Sequence of chain 1.F:
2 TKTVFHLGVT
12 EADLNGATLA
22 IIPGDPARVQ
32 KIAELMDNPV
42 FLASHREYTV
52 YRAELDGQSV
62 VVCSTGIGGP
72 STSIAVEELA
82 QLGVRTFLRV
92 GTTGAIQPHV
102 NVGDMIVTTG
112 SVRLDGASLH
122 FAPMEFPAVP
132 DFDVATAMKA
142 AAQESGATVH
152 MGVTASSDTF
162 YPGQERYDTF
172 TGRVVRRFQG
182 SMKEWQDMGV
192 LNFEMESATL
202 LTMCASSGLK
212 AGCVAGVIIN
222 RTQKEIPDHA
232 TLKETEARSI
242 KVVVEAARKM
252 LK

The protein below binds the small molecule below.
Small molecule (SMILES): O=c1cc[nH]c(=O)[nH]1

Binding-site contacts:
Ligand atom C2 contacts residue GOL1 of chain 1.MA at 4.0 Å.
Ligand atom C4 contacts residue PHE161 of chain 1.F at 3.9 Å (hydrophobic).
Ligand atom O2 contacts residue GLN165 of chain 1.F at 3.0 Å (h-bond).
Ligand atom C6 contacts residue GLY95 of chain 1.F at 4.1 Å.
Ligand atom C6 contacts residue PHE161 of chain 1.F at 4.4 Å (hydrophobic).
Ligand atom C4 contacts residue PHE194 of chain 1.F at 4.4 Å (hydrophobic).
Ligand atom N1 contacts residue PHE161 of chain 1.F at 4.2 Å.
Ligand atom O2 contacts residue GLU195 of chain 1.F at 3.5 Å.
Ligand atom C2 contacts residue PHE194 of chain 1.F at 3.8 Å (hydrophobic).
Ligand atom N3 contacts residue GLN165 of chain 1.F at 2.8 Å (h-bond).
Ligand atom O2 contacts residue GOL1 of chain 1.MA at 4.0 Å.
Ligand atom O4 contacts residue ARG167 of chain 1.F at 2.9 Å (salt-bridge).
Ligand atom C4 contacts residue GLY95 of chain 1.F at 4.2 Å.
Ligand atom N3 contacts residue PHE194 of chain 1.F at 3.8 Å.
Ligand atom N3 contacts residue PHE161 of chain 1.F at 3.7 Å.
Ligand atom N3 contacts residue ARG167 of chain 1.F at 4.2 Å.
Ligand atom O2 contacts residue PHE194 of chain 1.F at 3.9 Å.
Ligand atom C5 contacts residue GLY95 of chain 1.F at 3.7 Å.
Ligand atom C6 contacts residue THR93 of chain 1.F at 4.4 Å.
Ligand atom C6 contacts residue GOL1 of chain 1.MA at 3.9 Å.
Ligand atom C2 contacts residue GLN165 of chain 1.F at 3.7 Å.
Ligand atom O4 contacts residue GLN165 of chain 1.F at 3.6 Å.
Ligand atom O4 contacts residue PHE161 of chain 1.F at 4.4 Å.
Ligand atom C2 contacts residue GLU195 of chain 1.F at 4.2 Å.
Ligand atom C5 contacts residue PHE161 of chain 1.F at 4.3 Å (hydrophobic).
Ligand atom C4 contacts residue ARG167 of chain 1.F at 3.7 Å.
Ligand atom O4 contacts residue GLY95 of chain 1.F at 4.3 Å.
Ligand atom C4 contacts residue GLN165 of chain 1.F at 3.7 Å.
Ligand atom C6 contacts residue THR94 of chain 1.F at 4.2 Å.
Ligand atom N1 contacts residue PHE194 of chain 1.F at 4.3 Å.
Ligand atom O2 contacts residue MET196 of chain 1.F at 3.6 Å.
Ligand atom N1 contacts residue GOL1 of chain 1.MA at 3.1 Å (h-bond).
Ligand atom C5 contacts residue THR94 of chain 1.F at 4.3 Å.
Ligand atom O2 contacts residue PHE161 of chain 1.F at 3.9 Å.
Ligand atom C2 contacts residue PHE161 of chain 1.F at 3.8 Å (hydrophobic).